Sequence of chain 26.I:
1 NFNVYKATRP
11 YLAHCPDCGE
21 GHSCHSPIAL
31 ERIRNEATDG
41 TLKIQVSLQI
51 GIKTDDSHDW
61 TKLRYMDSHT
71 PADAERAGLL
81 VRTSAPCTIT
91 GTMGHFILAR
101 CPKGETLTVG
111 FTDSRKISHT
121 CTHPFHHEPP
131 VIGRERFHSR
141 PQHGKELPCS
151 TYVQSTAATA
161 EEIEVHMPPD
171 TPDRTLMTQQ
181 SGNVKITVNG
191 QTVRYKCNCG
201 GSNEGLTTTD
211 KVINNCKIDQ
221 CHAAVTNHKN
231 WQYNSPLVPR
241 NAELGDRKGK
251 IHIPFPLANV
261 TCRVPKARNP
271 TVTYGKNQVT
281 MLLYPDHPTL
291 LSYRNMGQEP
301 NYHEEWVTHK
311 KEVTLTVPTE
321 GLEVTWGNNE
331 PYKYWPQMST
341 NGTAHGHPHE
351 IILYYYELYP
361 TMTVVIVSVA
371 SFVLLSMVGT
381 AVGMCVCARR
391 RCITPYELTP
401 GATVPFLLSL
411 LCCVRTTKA

This small molecule binds to this protein.
Small molecule (SMILES): CC(=O)N[C@@H]1[C@@H](O)[C@H](O)[C@@H](CO)O[C@H]1O

Binding-site contacts:
Ligand atom C8 contacts residue GLU198 of chain 26.B at 4.1 Å.
Ligand atom C7 contacts residue ASN259 of chain 26.I at 3.1 Å.
Ligand atom O6 contacts residue ASN259 of chain 26.I at 4.5 Å.
Ligand atom O7 contacts residue ASN259 of chain 26.I at 2.8 Å (h-bond).
Ligand atom O7 contacts residue LYS181 of chain 26.H at 4.1 Å.
Ligand atom C4 contacts residue LYS115 of chain 26.H at 4.5 Å.
Ligand atom C6 contacts residue LYS115 of chain 26.H at 4.3 Å.
Ligand atom O5 contacts residue ASN259 of chain 26.I at 2.3 Å (h-bond).
Ligand atom O5 contacts residue THR116 of chain 26.H at 4.3 Å.
Ligand atom C8 contacts residue ASN259 of chain 26.I at 4.4 Å.
Ligand atom N2 contacts residue ASN259 of chain 26.I at 3.0 Å (h-bond).
Ligand atom C5 contacts residue ASN259 of chain 26.I at 3.6 Å.
Ligand atom C1 contacts residue ASN259 of chain 26.I at 1.4 Å.
Ligand atom C4 contacts residue ASN259 of chain 26.I at 4.1 Å.
Ligand atom C2 contacts residue ASN259 of chain 26.I at 2.4 Å.
Ligand atom O6 contacts residue LYS115 of chain 26.H at 3.7 Å.
Ligand atom O6 contacts residue THR116 of chain 26.H at 3.5 Å.
Ligand atom C3 contacts residue ASN259 of chain 26.I at 3.8 Å.

Sequence of chain 26.H:
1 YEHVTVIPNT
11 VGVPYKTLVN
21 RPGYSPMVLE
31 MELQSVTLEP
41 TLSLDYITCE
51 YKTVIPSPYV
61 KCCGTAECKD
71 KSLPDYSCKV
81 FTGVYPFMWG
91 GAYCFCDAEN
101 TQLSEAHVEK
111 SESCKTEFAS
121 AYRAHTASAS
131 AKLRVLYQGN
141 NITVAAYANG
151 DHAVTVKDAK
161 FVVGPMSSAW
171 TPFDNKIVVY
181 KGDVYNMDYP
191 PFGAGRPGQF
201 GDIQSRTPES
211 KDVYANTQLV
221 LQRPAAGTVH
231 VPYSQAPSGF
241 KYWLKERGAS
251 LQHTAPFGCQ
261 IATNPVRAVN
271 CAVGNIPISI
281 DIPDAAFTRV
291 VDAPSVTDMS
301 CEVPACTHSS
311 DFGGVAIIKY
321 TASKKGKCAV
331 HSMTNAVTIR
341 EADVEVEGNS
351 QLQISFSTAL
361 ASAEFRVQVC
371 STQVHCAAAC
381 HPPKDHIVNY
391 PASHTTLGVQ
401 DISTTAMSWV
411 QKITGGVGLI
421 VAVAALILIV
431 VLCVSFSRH

Sequence of chain 26.B:
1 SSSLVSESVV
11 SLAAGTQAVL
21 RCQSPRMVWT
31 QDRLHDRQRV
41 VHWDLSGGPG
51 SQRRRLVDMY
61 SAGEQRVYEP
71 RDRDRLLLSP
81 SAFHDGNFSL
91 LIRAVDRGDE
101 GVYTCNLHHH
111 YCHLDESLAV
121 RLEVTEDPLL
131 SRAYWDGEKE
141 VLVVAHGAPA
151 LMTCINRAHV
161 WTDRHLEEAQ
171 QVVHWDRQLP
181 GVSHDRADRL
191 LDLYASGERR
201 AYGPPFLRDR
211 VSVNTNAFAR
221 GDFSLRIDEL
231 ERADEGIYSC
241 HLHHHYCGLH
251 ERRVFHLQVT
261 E